The protein below binds the small molecule below.
Small molecule (SMILES): CC(=O)N[C@H]1[C@H](O[C@H]2[C@H](O)[C@@H](NC(C)=O)CO[C@@H]2CO[C@@H]2O[C@@H](C)[C@@H](O)[C@@H](O)[C@@H]2O)O[C@H](CO)[C@@H](O[C@@H]2O[C@H](CO[C@H]3O[C@H](CO)[C@@H](O)[C@H](O)[C@@H]3O[C@@H]3O[C@H](CO)[C@@H](O[C@@H]4O[C@H](CO)[C@H](O)[C@H](O)[C@H]4O)[C@H](O)[C@H]3NC(C)=O)[C@@H](O)[C@H](O[C@H]3O[C@H](CO)[C@@H](O)[C@H](O)[C@@H]3O[C@@H]3O[C@H](CO)[C@@H](O)[C@H](O)[C@H]3NC(C)=O)[C@@H]2O)[C@@H]1O

Binding-site contacts:
Ligand atom C8 contacts residue GLU123 of chain 1.E at 4.3 Å.
Ligand atom C8 contacts residue GLY124 of chain 1.E at 3.2 Å.
Ligand atom C8 contacts residue GLN80 of chain 1.E at 3.7 Å.
Ligand atom N2 contacts residue THR122 of chain 1.E at 4.3 Å.
Ligand atom C6 contacts residue GLU119 of chain 1.E at 3.9 Å.
Ligand atom C6 contacts residue PHE120 of chain 1.E at 3.3 Å (hydrophobic).
Ligand atom C3 contacts residue ASN81 of chain 1.E at 3.8 Å.
Ligand atom O5 contacts residue PHE120 of chain 1.E at 4.1 Å.
Ligand atom C5 contacts residue ASN81 of chain 1.E at 4.2 Å.
Ligand atom O7 contacts residue ASN81 of chain 1.E at 3.6 Å.
Ligand atom C7 contacts residue ASN81 of chain 1.E at 3.4 Å.
Ligand atom O5 contacts residue GLU119 of chain 1.E at 4.2 Å.
Ligand atom O7 contacts residue PHE120 of chain 1.E at 4.2 Å.
Ligand atom C1 contacts residue ASN81 of chain 1.E at 1.4 Å.
Ligand atom C8 contacts residue ILE121 of chain 1.E at 3.7 Å (hydrophobic).
Ligand atom N2 contacts residue ASN81 of chain 1.E at 2.8 Å (h-bond).
Ligand atom C2 contacts residue ASN81 of chain 1.E at 2.5 Å.
Ligand atom O5 contacts residue ILE121 of chain 1.E at 4.3 Å.
Ligand atom O6 contacts residue ILE121 of chain 1.E at 4.4 Å.
Ligand atom C8 contacts residue THR122 of chain 1.E at 4.5 Å.
Ligand atom C7 contacts residue THR122 of chain 1.E at 4.0 Å.
Ligand atom C5 contacts residue PHE120 of chain 1.E at 3.4 Å (hydrophobic).
Ligand atom N2 contacts residue GLN80 of chain 1.E at 4.2 Å.
Ligand atom O5 contacts residue ASN81 of chain 1.E at 2.3 Å (h-bond).
Ligand atom O7 contacts residue ILE121 of chain 1.E at 3.8 Å.
Ligand atom C4 contacts residue ASN81 of chain 1.E at 4.3 Å.
Ligand atom C5 contacts residue ASN81 of chain 1.E at 3.6 Å.
Ligand atom C6 contacts residue ASN81 of chain 1.E at 4.2 Å.
Ligand atom C8 contacts residue ASN81 of chain 1.E at 4.4 Å.
Ligand atom C1 contacts residue ILE121 of chain 1.E at 3.8 Å (hydrophobic).
Ligand atom O7 contacts residue THR122 of chain 1.E at 2.9 Å (h-bond).
Ligand atom C6 contacts residue ILE121 of chain 1.E at 3.9 Å (hydrophobic).

Sequence of chain 1.E:
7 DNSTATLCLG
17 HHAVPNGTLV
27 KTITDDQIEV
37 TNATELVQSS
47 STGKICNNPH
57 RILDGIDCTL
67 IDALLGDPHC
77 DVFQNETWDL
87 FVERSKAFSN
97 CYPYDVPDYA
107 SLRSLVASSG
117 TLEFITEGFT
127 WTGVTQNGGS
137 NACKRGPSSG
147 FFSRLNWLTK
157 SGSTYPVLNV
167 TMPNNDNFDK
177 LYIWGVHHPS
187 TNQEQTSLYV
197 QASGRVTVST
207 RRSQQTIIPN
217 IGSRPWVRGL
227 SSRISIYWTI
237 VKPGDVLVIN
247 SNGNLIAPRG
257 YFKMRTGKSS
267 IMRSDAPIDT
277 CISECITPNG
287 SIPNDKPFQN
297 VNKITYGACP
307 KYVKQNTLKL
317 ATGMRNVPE